Sequence of chain 1.A:
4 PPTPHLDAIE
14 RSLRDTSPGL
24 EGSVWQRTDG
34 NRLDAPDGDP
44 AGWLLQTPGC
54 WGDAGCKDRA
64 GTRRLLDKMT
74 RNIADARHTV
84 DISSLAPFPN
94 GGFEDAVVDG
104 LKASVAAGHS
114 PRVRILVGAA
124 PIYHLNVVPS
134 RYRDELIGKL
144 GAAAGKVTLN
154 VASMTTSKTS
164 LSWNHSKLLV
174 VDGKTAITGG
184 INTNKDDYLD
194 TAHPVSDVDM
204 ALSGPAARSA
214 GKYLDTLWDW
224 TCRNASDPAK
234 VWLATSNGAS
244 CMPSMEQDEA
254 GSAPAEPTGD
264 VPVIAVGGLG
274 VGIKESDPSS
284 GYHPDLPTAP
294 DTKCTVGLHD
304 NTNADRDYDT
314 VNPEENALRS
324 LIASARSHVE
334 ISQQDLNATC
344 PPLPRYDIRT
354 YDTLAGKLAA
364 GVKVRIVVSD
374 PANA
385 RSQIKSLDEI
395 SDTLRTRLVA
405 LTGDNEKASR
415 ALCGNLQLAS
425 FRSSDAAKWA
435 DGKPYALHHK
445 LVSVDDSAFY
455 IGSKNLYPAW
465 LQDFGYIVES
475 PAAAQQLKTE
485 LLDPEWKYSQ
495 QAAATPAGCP

Binding-site contacts:
Ligand atom O4 contacts residue LEU88 of chain 1.A at 4.4 Å.
Ligand atom O2 contacts residue ASP190 of chain 1.A at 4.0 Å.
Ligand atom C2 contacts residue LEU88 of chain 1.A at 4.0 Å (hydrophobic).
Ligand atom P1 contacts residue LYS444 of chain 1.A at 4.1 Å.
Ligand atom O8 contacts residue LYS170 of chain 1.A at 3.4 Å (salt-bridge).
Ligand atom O9 contacts residue TYR461 of chain 1.A at 3.9 Å.
Ligand atom C2 contacts residue ARG385 of chain 1.A at 4.2 Å.
Ligand atom O9 contacts residue LYS444 of chain 1.A at 3.5 Å (salt-bridge).
Ligand atom O1 contacts residue GLN337 of chain 1.A at 4.2 Å.
Ligand atom C4 contacts residue LEU88 of chain 1.A at 4.2 Å (hydrophobic).
Ligand atom O9 contacts residue HIS442 of chain 1.A at 2.6 Å (h-bond).
Ligand atom O3 contacts residue LEU88 of chain 1.A at 3.8 Å.
Ligand atom O3 contacts residue ALA89 of chain 1.A at 4.5 Å.
Ligand atom C1 contacts residue LEU88 of chain 1.A at 4.0 Å (hydrophobic).
Ligand atom P1 contacts residue HIS442 of chain 1.A at 1.7 Å.
Ligand atom O6 contacts residue TYR461 of chain 1.A at 3.8 Å.
Ligand atom O8 contacts residue ASN185 of chain 1.A at 3.1 Å (h-bond).
Ligand atom O9 contacts residue GLN337 of chain 1.A at 3.9 Å.
Ligand atom O2 contacts residue ARG385 of chain 1.A at 3.2 Å (salt-bridge).
Ligand atom P1 contacts residue ASN185 of chain 1.A at 4.0 Å.
Ligand atom O6 contacts residue GLN337 of chain 1.A at 3.9 Å.
Ligand atom C2 contacts residue ASN185 of chain 1.A at 4.3 Å.
Ligand atom O9 contacts residue HIS168 of chain 1.A at 3.2 Å (h-bond).
Ligand atom O8 contacts residue HIS168 of chain 1.A at 2.9 Å (h-bond).
Ligand atom P1 contacts residue GLN337 of chain 1.A at 4.4 Å.
Ligand atom O9 contacts residue ASN459 of chain 1.A at 3.5 Å (h-bond).
Ligand atom C3 contacts residue LEU88 of chain 1.A at 3.2 Å (hydrophobic).
Ligand atom O1 contacts residue HIS442 of chain 1.A at 2.5 Å (h-bond).
Ligand atom O1 contacts residue ASN185 of chain 1.A at 4.3 Å.
Ligand atom O8 contacts residue LEU88 of chain 1.A at 3.8 Å.
Ligand atom P1 contacts residue HIS168 of chain 1.A at 3.6 Å.
Ligand atom O1 contacts residue ARG385 of chain 1.A at 4.0 Å.
Ligand atom O8 contacts residue HIS442 of chain 1.A at 2.7 Å (h-bond).
Ligand atom C1 contacts residue HIS442 of chain 1.A at 3.8 Å.

This small molecule binds to this protein.
Small molecule (SMILES): O=P([O-])([O-])OC1[C@H](O)[C@H](O)C(O)[C@H](O)[C@H]1O